Sequence of chain 10.A:
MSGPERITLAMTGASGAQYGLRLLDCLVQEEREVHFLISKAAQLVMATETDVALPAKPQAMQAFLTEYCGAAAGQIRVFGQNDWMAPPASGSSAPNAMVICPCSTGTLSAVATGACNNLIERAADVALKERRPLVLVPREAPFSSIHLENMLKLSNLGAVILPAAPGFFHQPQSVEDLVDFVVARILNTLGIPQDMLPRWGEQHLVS

Sequence of chain 12.A:
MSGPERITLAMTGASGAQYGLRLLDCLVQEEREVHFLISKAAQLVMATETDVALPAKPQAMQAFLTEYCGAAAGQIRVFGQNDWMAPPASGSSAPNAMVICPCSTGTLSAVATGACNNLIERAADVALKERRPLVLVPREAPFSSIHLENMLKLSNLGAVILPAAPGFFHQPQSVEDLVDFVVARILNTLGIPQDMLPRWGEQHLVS

Binding-site contacts:
Ligand atom CAB contacts residue FMN1 of chain 12.C at 3.8 Å.
Ligand atom OAE contacts residue GLU140 of chain 10.A at 2.3 Å (salt-bridge).
Ligand atom OAC contacts residue ARG185 of chain 12.A at 3.0 Å (salt-bridge).
Ligand atom CAA contacts residue TRP84 of chain 2.A at 3.4 Å (hydrophobic).
Ligand atom OAH contacts residue ARG122 of chain 2.A at 3.4 Å (salt-bridge).
Ligand atom PAJ contacts residue ARG185 of chain 12.A at 3.7 Å.
Ligand atom CAG contacts residue FMN1 of chain 12.C at 3.4 Å.
Ligand atom CAI contacts residue FMN1 of chain 12.C at 3.6 Å.
Ligand atom OAH contacts residue SER90 of chain 2.A at 2.9 Å (h-bond).
Ligand atom CAB contacts residue PHE169 of chain 12.A at 3.8 Å (hydrophobic).
Ligand atom CAG contacts residue PHE169 of chain 12.A at 3.7 Å (hydrophobic).
Ligand atom OAC contacts residue GLU140 of chain 10.A at 3.7 Å.
Ligand atom CAI contacts residue SER90 of chain 2.A at 3.6 Å.
Ligand atom CAG contacts residue ARG122 of chain 2.A at 3.7 Å.
Ligand atom OAD contacts residue ARG185 of chain 12.A at 2.9 Å (salt-bridge).
Ligand atom CAF contacts residue FMN1 of chain 12.C at 3.4 Å.
Ligand atom CAA contacts residue TRP200 of chain 12.A at 3.7 Å (hydrophobic).
Ligand atom OAC contacts residue PHE169 of chain 12.A at 3.6 Å.
Ligand atom OAD contacts residue GLY91 of chain 2.A at 2.8 Å (h-bond).
Ligand atom OAE contacts residue ARG139 of chain 10.A at 3.5 Å (salt-bridge).
Ligand atom OAD contacts residue GLU140 of chain 10.A at 3.7 Å.
Ligand atom PAJ contacts residue ARG139 of chain 10.A at 3.9 Å.
Ligand atom OAC contacts residue ARG139 of chain 10.A at 3.0 Å (salt-bridge).
Ligand atom CAF contacts residue ALA89 of chain 2.A at 3.5 Å (hydrophobic).
Ligand atom OAD contacts residue LYS129 of chain 2.A at 2.7 Å (salt-bridge).
Ligand atom PAJ contacts residue LYS129 of chain 2.A at 3.7 Å.
Ligand atom CAF contacts residue SER90 of chain 2.A at 3.8 Å.
Ligand atom PAJ contacts residue ARG122 of chain 2.A at 3.8 Å.
Ligand atom PAJ contacts residue SER90 of chain 2.A at 3.7 Å.
Ligand atom OAE contacts residue LYS129 of chain 2.A at 3.6 Å (salt-bridge).
Ligand atom CAA contacts residue ALA89 of chain 2.A at 3.8 Å (hydrophobic).
Ligand atom PAJ contacts residue GLU140 of chain 10.A at 3.4 Å.
Ligand atom CAF contacts residue ARG122 of chain 2.A at 3.6 Å.
Ligand atom CAG contacts residue SER90 of chain 2.A at 3.8 Å.
Ligand atom CAB contacts residue TRP200 of chain 12.A at 3.6 Å (hydrophobic).
Ligand atom OAH contacts residue GLY91 of chain 2.A at 3.9 Å.
Ligand atom CAA contacts residue FMN1 of chain 12.C at 3.6 Å.
Ligand atom CAB contacts residue SER90 of chain 2.A at 3.9 Å.
Ligand atom OAD contacts residue SER90 of chain 2.A at 3.6 Å (h-bond).
Ligand atom OAE contacts residue ARG122 of chain 2.A at 3.0 Å (salt-bridge).

The small molecule below binds the protein below.
Small molecule (SMILES): CC(C)=CCOP(=O)(O)O

Sequence of chain 2.A:
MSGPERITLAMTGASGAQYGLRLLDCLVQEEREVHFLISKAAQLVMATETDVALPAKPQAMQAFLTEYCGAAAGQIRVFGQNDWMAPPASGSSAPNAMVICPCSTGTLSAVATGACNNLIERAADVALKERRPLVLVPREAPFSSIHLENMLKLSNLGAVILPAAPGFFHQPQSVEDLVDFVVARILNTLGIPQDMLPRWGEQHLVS